A small-molecule ligand and the protein it binds are described below.
Small molecule (SMILES): O=CCOCCO

Binding-site contacts:
Ligand atom O1 contacts residue ARG69 of chain 1.A at 4.0 Å.
Ligand atom O1 contacts residue ASP66 of chain 1.A at 3.9 Å.
Ligand atom C1 contacts residue ASP66 of chain 1.A at 4.4 Å.
Ligand atom O1 contacts residue LEU120 of chain 1.A at 3.9 Å.
Ligand atom O2 contacts residue ILE35 of chain 1.A at 4.4 Å.
Ligand atom C4 contacts residue ILE35 of chain 1.A at 3.9 Å (hydrophobic).
Ligand atom C1 contacts residue LEU120 of chain 1.A at 4.4 Å (hydrophobic).
Ligand atom C2 contacts residue LEU120 of chain 1.A at 3.9 Å (hydrophobic).
Ligand atom C2 contacts residue CYS70 of chain 1.A at 4.5 Å (hydrophobic).
Ligand atom O1 contacts residue CYS70 of chain 1.A at 4.0 Å.
Ligand atom C1 contacts residue VAL39 of chain 1.A at 4.0 Å (hydrophobic).
Ligand atom C1 contacts residue CYS70 of chain 1.A at 4.0 Å (hydrophobic).
Ligand atom C2 contacts residue ILE35 of chain 1.A at 4.3 Å (hydrophobic).
Ligand atom C3 contacts residue ILE35 of chain 1.A at 4.2 Å (hydrophobic).

Sequence of chain 1.A:
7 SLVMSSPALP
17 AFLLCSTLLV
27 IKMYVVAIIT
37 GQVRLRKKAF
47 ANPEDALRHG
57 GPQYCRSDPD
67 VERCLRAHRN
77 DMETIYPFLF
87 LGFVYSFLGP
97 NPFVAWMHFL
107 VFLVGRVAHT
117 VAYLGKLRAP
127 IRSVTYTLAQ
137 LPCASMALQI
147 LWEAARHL